Sequence of chain 13.A:
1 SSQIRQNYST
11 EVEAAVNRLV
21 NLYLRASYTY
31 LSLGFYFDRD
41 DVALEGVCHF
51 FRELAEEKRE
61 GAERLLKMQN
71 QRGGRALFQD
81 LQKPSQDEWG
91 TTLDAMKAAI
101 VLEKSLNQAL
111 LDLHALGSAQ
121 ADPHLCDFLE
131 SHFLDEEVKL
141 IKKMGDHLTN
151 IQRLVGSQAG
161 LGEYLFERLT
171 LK

Binding-site contacts:
Ligand atom C3 contacts residue ARG52 of chain 13.A at 3.8 Å.
Ligand atom C3 contacts residue GLU53 of chain 13.A at 3.4 Å.
Ligand atom C2 contacts residue GLU45 of chain 13.A at 4.0 Å.
Ligand atom N1 contacts residue CD1 of chain 13.S at 3.9 Å.
Ligand atom N1 contacts residue HIS49 of chain 13.A at 2.8 Å (h-bond).
Ligand atom O1 contacts residue CD1 of chain 13.S at 3.9 Å.
Ligand atom N2 contacts residue ARG52 of chain 13.A at 3.8 Å.
Ligand atom PT1 contacts residue HIS49 of chain 13.A at 2.0 Å.
Ligand atom AS1 contacts residue ARG52 of chain 13.A at 3.8 Å.
Ligand atom AS1 contacts residue HIS49 of chain 13.A at 4.3 Å.
Ligand atom C3 contacts residue HIS49 of chain 13.A at 4.2 Å.
Ligand atom C4 contacts residue GLU56 of chain 13.A at 4.4 Å.
Ligand atom O2 contacts residue ARG52 of chain 13.A at 3.5 Å.
Ligand atom PT1 contacts residue CD1 of chain 13.S at 4.1 Å.
Ligand atom C4 contacts residue ARG52 of chain 13.A at 3.7 Å.
Ligand atom C1 contacts residue CD1 of chain 13.S at 3.9 Å.
Ligand atom AS1 contacts residue CD1 of chain 13.S at 4.0 Å.
Ligand atom N2 contacts residue GLU53 of chain 13.A at 3.0 Å (salt-bridge).
Ligand atom O3 contacts residue ARG52 of chain 13.A at 2.3 Å (salt-bridge).
Ligand atom O3 contacts residue CD1 of chain 13.S at 3.3 Å.
Ligand atom C1 contacts residue HIS49 of chain 13.A at 4.1 Å.
Ligand atom N2 contacts residue HIS49 of chain 13.A at 3.0 Å (h-bond).
Ligand atom C4 contacts residue GLU53 of chain 13.A at 3.3 Å.

This protein binds this small molecule.
Small molecule (SMILES): CC1=N[Pt]2N=C(C)O[As]2(O)(O)O1